Sequence of chain 4.A:
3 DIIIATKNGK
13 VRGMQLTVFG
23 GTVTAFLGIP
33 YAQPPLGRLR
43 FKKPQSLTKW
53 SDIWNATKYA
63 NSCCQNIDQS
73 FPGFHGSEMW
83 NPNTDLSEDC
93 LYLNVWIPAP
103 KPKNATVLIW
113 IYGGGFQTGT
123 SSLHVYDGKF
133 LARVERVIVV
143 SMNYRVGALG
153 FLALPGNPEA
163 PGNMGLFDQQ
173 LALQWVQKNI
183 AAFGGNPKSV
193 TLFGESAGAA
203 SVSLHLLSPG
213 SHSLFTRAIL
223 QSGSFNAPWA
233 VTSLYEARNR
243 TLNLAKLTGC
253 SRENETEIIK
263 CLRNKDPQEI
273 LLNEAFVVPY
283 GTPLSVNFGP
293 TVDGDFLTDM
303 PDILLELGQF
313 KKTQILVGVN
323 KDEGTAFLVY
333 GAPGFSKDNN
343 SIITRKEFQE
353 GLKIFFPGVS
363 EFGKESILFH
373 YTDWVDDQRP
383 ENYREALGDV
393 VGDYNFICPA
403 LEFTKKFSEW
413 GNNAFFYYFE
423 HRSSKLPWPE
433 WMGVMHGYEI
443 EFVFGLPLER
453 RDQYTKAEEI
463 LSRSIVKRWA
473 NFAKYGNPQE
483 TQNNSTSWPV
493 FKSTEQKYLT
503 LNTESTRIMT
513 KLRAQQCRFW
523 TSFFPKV

The protein below binds the small molecule below.
Small molecule (SMILES): CC(=O)N[C@@H]1[C@@H](O)[C@H](O)[C@@H](CO)O[C@H]1O

Binding-site contacts:
Ligand atom C2 contacts residue ASN256 of chain 4.A at 2.7 Å.
Ligand atom C5 contacts residue ASN256 of chain 4.A at 3.4 Å.
Ligand atom C1 contacts residue ASN256 of chain 4.A at 1.4 Å.
Ligand atom O5 contacts residue ASN256 of chain 4.A at 2.5 Å (h-bond).
Ligand atom N2 contacts residue ASN256 of chain 4.A at 3.0 Å (h-bond).
Ligand atom C4 contacts residue ASN256 of chain 4.A at 4.0 Å.
Ligand atom O4 contacts residue ASN256 of chain 4.A at 4.0 Å.
Ligand atom C3 contacts residue ASN256 of chain 4.A at 3.8 Å.
Ligand atom C5 contacts residue GLU259 of chain 4.A at 3.5 Å.
Ligand atom C6 contacts residue GLU259 of chain 4.A at 3.2 Å.
Ligand atom O7 contacts residue ASN256 of chain 4.A at 3.5 Å (h-bond).
Ligand atom O4 contacts residue THR258 of chain 4.A at 3.6 Å.
Ligand atom C4 contacts residue THR258 of chain 4.A at 4.4 Å.
Ligand atom C3 contacts residue THR258 of chain 4.A at 4.4 Å.
Ligand atom O5 contacts residue GLU259 of chain 4.A at 3.8 Å.
Ligand atom C7 contacts residue ASN256 of chain 4.A at 3.7 Å.
Ligand atom O6 contacts residue GLU259 of chain 4.A at 4.0 Å.